Binding-site contacts:
Ligand atom C3 contacts residue TRP97 of chain 1.A at 3.8 Å (hydrophobic).
Ligand atom O25 contacts residue LYS258 of chain 1.A at 3.5 Å (salt-bridge).
Ligand atom C19 contacts residue PHE100 of chain 1.A at 3.9 Å (hydrophobic).
Ligand atom O3 contacts residue GLU257 of chain 1.A at 3.1 Å (salt-bridge).
Ligand atom C3 contacts residue ALA91 of chain 1.A at 4.0 Å (hydrophobic).
Ligand atom O26 contacts residue LYS258 of chain 1.A at 3.9 Å.
Ligand atom C3 contacts residue GLU257 of chain 1.A at 3.4 Å.
Ligand atom C2 contacts residue GLU257 of chain 1.A at 3.6 Å.
Ligand atom O3 contacts residue ASN92 of chain 1.A at 4.0 Å.
Ligand atom O26 contacts residue LYS158 of chain 1.A at 4.0 Å.
Ligand atom C4 contacts residue GLU257 of chain 1.A at 3.0 Å.
Ligand atom C4 contacts residue TRP97 of chain 1.A at 3.6 Å (hydrophobic).
Ligand atom O12 contacts residue GLU257 of chain 1.A at 3.4 Å.
Ligand atom C19 contacts residue TRP97 of chain 1.A at 3.7 Å (hydrophobic).
Ligand atom C5 contacts residue TRP97 of chain 1.A at 3.5 Å (hydrophobic).
Ligand atom C19 contacts residue TYR38 of chain 1.A at 3.9 Å (hydrophobic).
Ligand atom O12 contacts residue ILE256 of chain 1.A at 2.8 Å (h-bond).
Ligand atom O7 contacts residue HIS68 of chain 1.A at 3.5 Å.
Ligand atom C12 contacts residue ILE256 of chain 1.A at 3.7 Å (hydrophobic).
Ligand atom C22 contacts residue TYR179 of chain 1.A at 3.4 Å (hydrophobic).
Ligand atom C16 contacts residue PHE154 of chain 1.A at 3.9 Å (hydrophobic).
Ligand atom C18 contacts residue PRO34 of chain 1.A at 4.0 Å (hydrophobic).
Ligand atom C20 contacts residue PRO34 of chain 1.A at 3.9 Å (hydrophobic).
Ligand atom O7 contacts residue GLU257 of chain 1.A at 2.9 Å (salt-bridge).
Ligand atom O3 contacts residue ALA91 of chain 1.A at 3.5 Å.
Ligand atom C6 contacts residue TRP97 of chain 1.A at 3.6 Å (hydrophobic).
Ligand atom C21 contacts residue TYR37 of chain 1.A at 3.5 Å (hydrophobic).
Ligand atom C11 contacts residue PHE100 of chain 1.A at 3.6 Å (hydrophobic).
Ligand atom C4 contacts residue HIS68 of chain 1.A at 3.7 Å.
Ligand atom O26 contacts residue PHE154 of chain 1.A at 3.1 Å.
Ligand atom C3 contacts residue ASN92 of chain 1.A at 4.0 Å.
Ligand atom C22 contacts residue PHE154 of chain 1.A at 3.9 Å (hydrophobic).
Ligand atom C7 contacts residue GLU257 of chain 1.A at 4.0 Å.
Ligand atom C18 contacts residue TYR38 of chain 1.A at 3.5 Å (hydrophobic).
Ligand atom C24 contacts residue PHE154 of chain 1.A at 4.0 Å (hydrophobic).
Ligand atom O26 contacts residue TYR179 of chain 1.A at 3.6 Å.
Ligand atom C24 contacts residue LYS258 of chain 1.A at 3.7 Å.
Ligand atom C9 contacts residue GLU257 of chain 1.A at 3.9 Å.
Ligand atom O25 contacts residue LYS158 of chain 1.A at 3.8 Å.
Ligand atom O3 contacts residue HIS68 of chain 1.A at 3.7 Å.

Sequence of chain 1.A:
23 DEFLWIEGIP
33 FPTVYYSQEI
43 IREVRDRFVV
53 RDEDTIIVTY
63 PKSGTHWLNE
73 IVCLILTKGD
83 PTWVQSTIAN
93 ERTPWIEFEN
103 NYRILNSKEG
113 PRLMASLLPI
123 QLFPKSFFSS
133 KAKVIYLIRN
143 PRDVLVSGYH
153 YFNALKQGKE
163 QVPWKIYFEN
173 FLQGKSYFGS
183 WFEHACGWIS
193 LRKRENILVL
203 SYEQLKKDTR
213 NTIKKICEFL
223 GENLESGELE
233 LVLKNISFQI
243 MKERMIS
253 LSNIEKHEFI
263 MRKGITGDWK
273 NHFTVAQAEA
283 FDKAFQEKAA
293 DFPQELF

This protein binds this small molecule.
Small molecule (SMILES): C[C@H](CCC(=O)O)[C@H]1CC[C@H]2[C@@H]3[C@H](O)C[C@@H]4C[C@H](O)CC[C@]4(C)[C@H]3C[C@H](O)[C@]12C